Binding-site contacts:
Ligand atom C14 contacts residue LEU228 of chain 1.A at 3.7 Å (hydrophobic).
Ligand atom CL1 contacts residue LEU90 of chain 1.A at 3.7 Å.
Ligand atom O03 contacts residue LEU131 of chain 1.A at 3.9 Å.
Ligand atom C10 contacts residue LEU49 of chain 1.A at 3.6 Å (hydrophobic).
Ligand atom C12 contacts residue ALA53 of chain 1.A at 4.0 Å (hydrophobic).
Ligand atom O01 contacts residue ALA53 of chain 1.A at 3.8 Å.
Ligand atom CL2 contacts residue LEU87 of chain 1.A at 3.6 Å.
Ligand atom C15 contacts residue LEU49 of chain 1.A at 3.9 Å (hydrophobic).
Ligand atom C06 contacts residue LEU228 of chain 1.A at 4.2 Å (hydrophobic).
Ligand atom O03 contacts residue MET124 of chain 1.A at 3.9 Å.
Ligand atom O01 contacts residue GLU56 of chain 1.A at 2.2 Å (salt-bridge).
Ligand atom C11 contacts residue ALA53 of chain 1.A at 4.0 Å (hydrophobic).
Ligand atom CL2 contacts residue LEU228 of chain 1.A at 4.1 Å.
Ligand atom O04 contacts residue MET91 of chain 1.A at 3.5 Å.
Ligand atom C02 contacts residue PHE107 of chain 1.A at 4.2 Å (hydrophobic).
Ligand atom C05 contacts residue PHE107 of chain 1.A at 4.0 Å (hydrophobic).
Ligand atom C14 contacts residue LEU49 of chain 1.A at 4.1 Å (hydrophobic).
Ligand atom C12 contacts residue LEU228 of chain 1.A at 4.0 Å (hydrophobic).
Ligand atom CL1 contacts residue MET91 of chain 1.A at 3.9 Å.
Ligand atom O02 contacts residue LEU243 of chain 1.A at 3.4 Å.
Ligand atom O01 contacts residue LEU52 of chain 1.A at 3.7 Å.
Ligand atom CL2 contacts residue ALA53 of chain 1.A at 3.9 Å.
Ligand atom C10 contacts residue ALA53 of chain 1.A at 3.5 Å (hydrophobic).
Ligand atom O02 contacts residue THR50 of chain 1.A at 2.9 Å (h-bond).
Ligand atom C11 contacts residue LEU49 of chain 1.A at 3.9 Å (hydrophobic).
Ligand atom O04 contacts residue ILE127 of chain 1.A at 3.5 Å.
Ligand atom C15 contacts residue THR50 of chain 1.A at 4.0 Å.
Ligand atom CL1 contacts residue LEU94 of chain 1.A at 3.9 Å.
Ligand atom C16 contacts residue LEU228 of chain 1.A at 4.0 Å (hydrophobic).
Ligand atom C14 contacts residue THR50 of chain 1.A at 3.8 Å.
Ligand atom C13 contacts residue LEU228 of chain 1.A at 3.8 Å (hydrophobic).
Ligand atom C15 contacts residue MET46 of chain 1.A at 4.1 Å (hydrophobic).
Ligand atom C15 contacts residue LEU228 of chain 1.A at 3.8 Å (hydrophobic).
Ligand atom C01 contacts residue PHE107 of chain 1.A at 3.9 Å (hydrophobic).
Ligand atom C09 contacts residue ALA53 of chain 1.A at 4.0 Å (hydrophobic).
Ligand atom C13 contacts residue ALA53 of chain 1.A at 3.7 Å (hydrophobic).
Ligand atom C09 contacts residue GLU56 of chain 1.A at 3.3 Å.
Ligand atom C08 contacts residue GLU56 of chain 1.A at 3.6 Å.
Ligand atom C16 contacts residue LEU49 of chain 1.A at 3.8 Å (hydrophobic).
Ligand atom C11 contacts residue PHE107 of chain 1.A at 4.0 Å (hydrophobic).

Sequence of chain 1.A:
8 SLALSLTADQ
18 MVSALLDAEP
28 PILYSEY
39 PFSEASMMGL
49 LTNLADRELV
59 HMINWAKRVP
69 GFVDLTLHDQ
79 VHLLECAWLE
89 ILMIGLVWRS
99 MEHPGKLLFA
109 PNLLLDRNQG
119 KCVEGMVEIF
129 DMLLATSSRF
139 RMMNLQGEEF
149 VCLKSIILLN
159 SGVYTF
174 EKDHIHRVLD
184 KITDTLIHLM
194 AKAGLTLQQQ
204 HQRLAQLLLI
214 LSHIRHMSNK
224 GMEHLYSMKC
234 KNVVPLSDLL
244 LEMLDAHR

This protein binds this small molecule.
Small molecule (SMILES): O=S1(=O)C=C(c2ccc(O)cc2Cl)C(c2ccc(O)cc2Cl)=C1